Binding-site contacts:
Ligand atom C3 contacts residue ASN23 of chain 1.A at 3.9 Å.
Ligand atom C8 contacts residue LYS22 of chain 1.A at 3.8 Å.
Ligand atom O5 contacts residue ASN23 of chain 1.A at 2.4 Å (h-bond).
Ligand atom N2 contacts residue ASN23 of chain 1.A at 3.0 Å (h-bond).
Ligand atom C1 contacts residue ASN23 of chain 1.A at 1.4 Å.
Ligand atom O7 contacts residue ASN23 of chain 1.A at 3.4 Å (h-bond).
Ligand atom C5 contacts residue ASN23 of chain 1.A at 3.6 Å.
Ligand atom C7 contacts residue ASN23 of chain 1.A at 3.5 Å.
Ligand atom C4 contacts residue ASN23 of chain 1.A at 4.2 Å.
Ligand atom C2 contacts residue ASN23 of chain 1.A at 2.5 Å.

Sequence of chain 1.A:
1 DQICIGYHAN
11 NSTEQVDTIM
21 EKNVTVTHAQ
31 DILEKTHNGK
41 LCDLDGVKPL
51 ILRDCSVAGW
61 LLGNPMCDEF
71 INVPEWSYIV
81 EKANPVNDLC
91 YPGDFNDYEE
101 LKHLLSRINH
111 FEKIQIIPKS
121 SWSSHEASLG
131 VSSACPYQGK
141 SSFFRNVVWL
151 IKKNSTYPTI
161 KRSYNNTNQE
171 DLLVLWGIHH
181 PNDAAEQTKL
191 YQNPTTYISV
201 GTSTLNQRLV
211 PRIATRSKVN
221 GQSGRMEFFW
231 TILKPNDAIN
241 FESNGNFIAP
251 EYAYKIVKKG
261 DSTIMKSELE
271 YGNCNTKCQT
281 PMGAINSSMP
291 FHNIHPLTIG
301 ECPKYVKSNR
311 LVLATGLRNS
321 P

This protein binds this small molecule.
Small molecule (SMILES): CC(=O)N[C@H]1[C@H](O[C@H]2[C@H](O)[C@@H](NC(C)=O)CO[C@@H]2CO)O[C@H](CO)[C@@H](O)[C@@H]1O